Binding-site contacts:
Ligand atom O2A contacts residue GLY521 of chain 1.F at 3.8 Å.
Ligand atom C6 contacts residue ILE479 of chain 1.F at 3.8 Å (hydrophobic).
Ligand atom C4 contacts residue LEU526 of chain 1.F at 3.9 Å (hydrophobic).
Ligand atom O3A contacts residue GLY521 of chain 1.F at 3.6 Å (h-bond).
Ligand atom O1G contacts residue ARG635 of chain 1.A at 3.0 Å (salt-bridge).
Ligand atom N6 contacts residue ILE479 of chain 1.F at 3.4 Å.
Ligand atom C8 contacts residue LEU526 of chain 1.F at 3.7 Å (hydrophobic).
Ligand atom O2A contacts residue GLY523 of chain 1.F at 2.7 Å (h-bond).
Ligand atom N1 contacts residue ILE656 of chain 1.F at 3.5 Å.
Ligand atom N3B contacts residue ARG766 of chain 1.A at 2.8 Å (salt-bridge).
Ligand atom O2A contacts residue CYS522 of chain 1.F at 3.2 Å (h-bond).
Ligand atom PB contacts residue GLY521 of chain 1.F at 2.7 Å.
Ligand atom PG contacts residue ARG635 of chain 1.A at 2.8 Å.
Ligand atom N7 contacts residue ASN660 of chain 1.F at 3.9 Å.
Ligand atom O3G contacts residue ARG635 of chain 1.A at 3.5 Å (salt-bridge).
Ligand atom PA contacts residue GLY521 of chain 1.F at 3.8 Å.
Ligand atom O1B contacts residue PRO520 of chain 1.F at 2.3 Å.
Ligand atom O2B contacts residue GLY521 of chain 1.F at 3.3 Å.
Ligand atom N6 contacts residue ILE656 of chain 1.F at 3.4 Å.
Ligand atom C2 contacts residue GLY684 of chain 1.F at 3.6 Å.
Ligand atom N3 contacts residue GLY523 of chain 1.F at 3.6 Å.
Ligand atom N7 contacts residue LEU526 of chain 1.F at 3.4 Å.
Ligand atom N3B contacts residue GLY521 of chain 1.F at 3.9 Å.
Ligand atom C2 contacts residue CYS522 of chain 1.F at 3.9 Å (hydrophobic).
Ligand atom C5 contacts residue LEU526 of chain 1.F at 3.5 Å (hydrophobic).
Ligand atom O2A contacts residue LYS524 of chain 1.F at 2.9 Å (salt-bridge).
Ligand atom PG contacts residue ARG766 of chain 1.A at 2.3 Å.
Ligand atom C5' contacts residue LYS524 of chain 1.F at 3.9 Å.
Ligand atom O1G contacts residue ARG766 of chain 1.A at 1.3 Å (salt-bridge).
Ligand atom PA contacts residue GLY523 of chain 1.F at 4.0 Å.
Ligand atom N3 contacts residue GLY684 of chain 1.F at 3.9 Å.
Ligand atom O2G contacts residue ARG766 of chain 1.A at 3.6 Å (salt-bridge).
Ligand atom O2G contacts residue ARG635 of chain 1.A at 1.3 Å (salt-bridge).
Ligand atom O3G contacts residue ARG766 of chain 1.A at 2.9 Å (salt-bridge).
Ligand atom C5' contacts residue THR525 of chain 1.F at 3.7 Å.
Ligand atom PB contacts residue PRO520 of chain 1.F at 3.7 Å.
Ligand atom O1B contacts residue GLY521 of chain 1.F at 1.3 Å (h-bond).
Ligand atom O1B contacts residue CYS522 of chain 1.F at 3.8 Å.
Ligand atom C2 contacts residue GLY523 of chain 1.F at 3.7 Å.
Ligand atom O1A contacts residue GLY521 of chain 1.F at 3.3 Å.

Sequence of chain 1.F:
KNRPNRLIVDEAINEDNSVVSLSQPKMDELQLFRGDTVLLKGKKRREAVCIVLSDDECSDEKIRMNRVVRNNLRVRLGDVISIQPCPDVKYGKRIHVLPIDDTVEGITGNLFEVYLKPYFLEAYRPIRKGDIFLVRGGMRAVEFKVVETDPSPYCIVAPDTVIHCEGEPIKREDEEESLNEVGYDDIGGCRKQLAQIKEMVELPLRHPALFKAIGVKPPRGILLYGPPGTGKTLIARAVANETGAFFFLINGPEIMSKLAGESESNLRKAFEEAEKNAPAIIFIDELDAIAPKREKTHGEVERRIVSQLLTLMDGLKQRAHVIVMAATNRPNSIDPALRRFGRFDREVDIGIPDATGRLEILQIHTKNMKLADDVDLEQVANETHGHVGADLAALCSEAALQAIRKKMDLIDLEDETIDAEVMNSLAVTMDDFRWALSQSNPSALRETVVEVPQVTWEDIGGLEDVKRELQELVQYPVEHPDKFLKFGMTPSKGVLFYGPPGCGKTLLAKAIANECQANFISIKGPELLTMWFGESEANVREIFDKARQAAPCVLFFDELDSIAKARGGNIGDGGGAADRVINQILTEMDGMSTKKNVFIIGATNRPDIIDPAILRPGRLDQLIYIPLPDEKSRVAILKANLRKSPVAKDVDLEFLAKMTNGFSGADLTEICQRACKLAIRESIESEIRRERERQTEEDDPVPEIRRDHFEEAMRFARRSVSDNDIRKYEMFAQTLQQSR

This small molecule binds to this protein.
Small molecule (SMILES): Nc1ncnc2c1ncn2[C@@H]1O[C@H](CO[P](=O)(O)O[P](=O)(O)NP(=O)(O)O)[C@@H](O)[C@H]1O

Sequence of chain 1.A:
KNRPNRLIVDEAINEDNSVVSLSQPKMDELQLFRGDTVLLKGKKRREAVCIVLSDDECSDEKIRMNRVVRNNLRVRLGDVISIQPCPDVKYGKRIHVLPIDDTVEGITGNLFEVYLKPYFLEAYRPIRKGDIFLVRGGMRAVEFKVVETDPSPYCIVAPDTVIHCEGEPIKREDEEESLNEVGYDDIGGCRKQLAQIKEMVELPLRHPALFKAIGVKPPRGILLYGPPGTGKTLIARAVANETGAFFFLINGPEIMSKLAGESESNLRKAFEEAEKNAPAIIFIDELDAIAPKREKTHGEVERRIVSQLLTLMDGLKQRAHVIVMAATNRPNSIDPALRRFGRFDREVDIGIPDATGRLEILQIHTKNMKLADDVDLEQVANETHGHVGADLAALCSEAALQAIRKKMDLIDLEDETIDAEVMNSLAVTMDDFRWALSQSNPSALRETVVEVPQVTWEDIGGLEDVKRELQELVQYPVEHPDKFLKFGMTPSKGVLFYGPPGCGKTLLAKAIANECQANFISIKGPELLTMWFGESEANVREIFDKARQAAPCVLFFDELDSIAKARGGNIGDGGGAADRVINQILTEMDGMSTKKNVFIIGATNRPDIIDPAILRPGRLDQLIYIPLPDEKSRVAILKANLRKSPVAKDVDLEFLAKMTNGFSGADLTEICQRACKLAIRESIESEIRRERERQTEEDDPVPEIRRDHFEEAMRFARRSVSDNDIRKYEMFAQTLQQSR